The small molecule below binds the protein below.
Small molecule (SMILES): CC(=O)N[C@@H]1[C@@H](O)[C@H](O)[C@@H](CO)O[C@H]1O

Binding-site contacts:
Ligand atom C8 contacts residue SER252 of chain 1.I at 4.2 Å.
Ligand atom C3 contacts residue ASN215 of chain 1.I at 3.8 Å.
Ligand atom O7 contacts residue ASN215 of chain 1.I at 3.5 Å (h-bond).
Ligand atom C1 contacts residue ASN380 of chain 1.H at 4.5 Å.
Ligand atom C3 contacts residue ASN213 of chain 1.I at 4.3 Å.
Ligand atom C8 contacts residue ASN215 of chain 1.I at 3.2 Å.
Ligand atom C7 contacts residue ASN215 of chain 1.I at 3.0 Å.
Ligand atom O7 contacts residue PHE214 of chain 1.I at 3.0 Å (h-bond).
Ligand atom N2 contacts residue ASN215 of chain 1.I at 3.0 Å (h-bond).
Ligand atom N2 contacts residue ASN213 of chain 1.I at 3.5 Å.
Ligand atom C7 contacts residue ASN213 of chain 1.I at 4.0 Å.
Ligand atom C7 contacts residue SER252 of chain 1.I at 4.1 Å.
Ligand atom C7 contacts residue PHE214 of chain 1.I at 3.5 Å (hydrophobic).
Ligand atom O7 contacts residue ASN213 of chain 1.I at 3.9 Å.
Ligand atom O3 contacts residue ASN213 of chain 1.I at 3.3 Å.
Ligand atom O7 contacts residue SER252 of chain 1.I at 3.3 Å (h-bond).
Ligand atom N2 contacts residue PHE214 of chain 1.I at 3.6 Å.
Ligand atom C2 contacts residue ASN213 of chain 1.I at 4.2 Å.
Ligand atom O7 contacts residue TYR253 of chain 1.I at 2.8 Å (h-bond).
Ligand atom C2 contacts residue ASN215 of chain 1.I at 2.5 Å.
Ligand atom O5 contacts residue ASN380 of chain 1.H at 4.4 Å.
Ligand atom C1 contacts residue ASN215 of chain 1.I at 1.4 Å.
Ligand atom O5 contacts residue ASN215 of chain 1.I at 2.3 Å (h-bond).
Ligand atom N2 contacts residue TYR253 of chain 1.I at 4.5 Å.
Ligand atom C5 contacts residue ASN215 of chain 1.I at 3.6 Å.
Ligand atom C7 contacts residue TYR253 of chain 1.I at 3.8 Å (hydrophobic).
Ligand atom C4 contacts residue ASN215 of chain 1.I at 4.2 Å.

Sequence of chain 1.I:
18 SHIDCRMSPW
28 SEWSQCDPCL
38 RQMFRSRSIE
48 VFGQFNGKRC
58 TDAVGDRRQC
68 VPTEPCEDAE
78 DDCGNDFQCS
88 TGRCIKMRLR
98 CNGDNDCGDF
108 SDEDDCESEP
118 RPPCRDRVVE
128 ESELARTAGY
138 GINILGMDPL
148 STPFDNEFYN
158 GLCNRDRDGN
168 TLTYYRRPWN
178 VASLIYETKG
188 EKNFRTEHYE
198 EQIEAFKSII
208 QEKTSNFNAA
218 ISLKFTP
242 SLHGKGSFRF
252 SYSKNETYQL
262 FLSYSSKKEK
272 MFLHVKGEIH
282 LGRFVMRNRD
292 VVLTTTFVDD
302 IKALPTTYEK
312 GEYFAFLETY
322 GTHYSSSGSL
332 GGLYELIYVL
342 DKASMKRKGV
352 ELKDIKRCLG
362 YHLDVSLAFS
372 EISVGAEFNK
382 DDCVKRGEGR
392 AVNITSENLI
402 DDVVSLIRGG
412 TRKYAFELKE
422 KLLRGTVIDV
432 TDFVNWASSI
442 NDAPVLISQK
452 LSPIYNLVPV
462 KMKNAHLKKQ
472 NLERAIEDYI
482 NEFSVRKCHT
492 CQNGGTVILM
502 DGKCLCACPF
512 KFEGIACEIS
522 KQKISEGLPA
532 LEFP

Sequence of chain 1.H:
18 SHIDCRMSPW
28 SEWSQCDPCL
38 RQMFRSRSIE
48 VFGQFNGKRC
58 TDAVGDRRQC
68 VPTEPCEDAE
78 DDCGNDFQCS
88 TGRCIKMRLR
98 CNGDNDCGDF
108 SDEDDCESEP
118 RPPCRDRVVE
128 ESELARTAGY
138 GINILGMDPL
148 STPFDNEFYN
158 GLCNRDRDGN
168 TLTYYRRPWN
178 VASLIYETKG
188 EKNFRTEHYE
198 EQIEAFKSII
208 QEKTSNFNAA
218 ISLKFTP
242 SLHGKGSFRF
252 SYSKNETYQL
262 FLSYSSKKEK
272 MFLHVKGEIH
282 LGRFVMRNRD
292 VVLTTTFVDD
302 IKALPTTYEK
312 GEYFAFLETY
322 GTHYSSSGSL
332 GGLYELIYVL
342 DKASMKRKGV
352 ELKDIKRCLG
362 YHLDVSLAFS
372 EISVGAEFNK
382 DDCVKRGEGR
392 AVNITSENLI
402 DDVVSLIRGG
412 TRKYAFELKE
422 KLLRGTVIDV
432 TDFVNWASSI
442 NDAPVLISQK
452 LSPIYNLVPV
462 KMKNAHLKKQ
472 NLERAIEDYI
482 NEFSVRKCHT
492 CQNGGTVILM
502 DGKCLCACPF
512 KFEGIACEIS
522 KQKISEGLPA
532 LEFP